Sequence of chain 1.A:
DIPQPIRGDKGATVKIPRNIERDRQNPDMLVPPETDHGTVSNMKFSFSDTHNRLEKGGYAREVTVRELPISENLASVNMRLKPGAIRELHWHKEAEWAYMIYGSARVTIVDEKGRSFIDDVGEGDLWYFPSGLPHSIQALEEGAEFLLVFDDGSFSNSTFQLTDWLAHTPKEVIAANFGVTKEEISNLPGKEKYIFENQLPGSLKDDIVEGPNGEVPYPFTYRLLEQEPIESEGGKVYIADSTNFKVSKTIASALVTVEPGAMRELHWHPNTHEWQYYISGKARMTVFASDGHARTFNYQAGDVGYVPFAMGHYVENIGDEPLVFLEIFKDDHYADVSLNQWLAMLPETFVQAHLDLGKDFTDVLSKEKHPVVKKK

Binding-site contacts:
Ligand atom O4 contacts residue HIS95 of chain 1.A at 3.7 Å.
Ligand atom O1 contacts residue ARG92 of chain 1.A at 3.3 Å (salt-bridge).
Ligand atom C1 contacts residue ARG92 of chain 1.A at 3.5 Å.
Ligand atom O2 contacts residue HIS97 of chain 1.A at 2.4 Å (h-bond).
Ligand atom O1 contacts residue HIS95 of chain 1.A at 4.3 Å.
Ligand atom C2 contacts residue CO1 of chain 1.B at 2.8 Å.
Ligand atom O2 contacts residue PHE155 of chain 1.A at 3.9 Å.
Ligand atom O1 contacts residue THR164 of chain 1.A at 3.4 Å (h-bond).
Ligand atom O3 contacts residue TYR199 of chain 1.A at 3.7 Å.
Ligand atom C2 contacts residue HIS95 of chain 1.A at 3.3 Å.
Ligand atom C1 contacts residue PHE155 of chain 1.A at 4.1 Å (hydrophobic).
Ligand atom C1 contacts residue CO1 of chain 1.B at 4.1 Å.
Ligand atom O4 contacts residue PHE155 of chain 1.A at 4.5 Å.
Ligand atom O1 contacts residue CO1 of chain 1.B at 4.3 Å.
Ligand atom C2 contacts residue LEU153 of chain 1.A at 4.2 Å (hydrophobic).
Ligand atom C2 contacts residue GLU101 of chain 1.A at 3.5 Å.
Ligand atom O2 contacts residue HIS95 of chain 1.A at 2.6 Å (h-bond).
Ligand atom O1 contacts residue ASN162 of chain 1.A at 4.4 Å.
Ligand atom O1 contacts residue HIS97 of chain 1.A at 3.6 Å.
Ligand atom C2 contacts residue PHE155 of chain 1.A at 4.0 Å (hydrophobic).
Ligand atom O3 contacts residue ARG92 of chain 1.A at 3.7 Å.
Ligand atom O4 contacts residue ILE142 of chain 1.A at 4.1 Å.
Ligand atom O2 contacts residue HIS140 of chain 1.A at 3.7 Å.
Ligand atom C2 contacts residue HIS97 of chain 1.A at 3.5 Å.
Ligand atom O1 contacts residue PHE160 of chain 1.A at 4.0 Å.
Ligand atom O2 contacts residue ARG92 of chain 1.A at 4.3 Å.
Ligand atom O4 contacts residue LEU153 of chain 1.A at 3.5 Å.
Ligand atom O4 contacts residue ARG92 of chain 1.A at 4.0 Å.
Ligand atom C2 contacts residue ARG92 of chain 1.A at 4.0 Å.
Ligand atom O3 contacts residue MET84 of chain 1.A at 3.6 Å.
Ligand atom O4 contacts residue CO1 of chain 1.B at 3.4 Å.
Ligand atom O4 contacts residue MET84 of chain 1.A at 4.3 Å.
Ligand atom C1 contacts residue HIS95 of chain 1.A at 4.2 Å.
Ligand atom O3 contacts residue LEU153 of chain 1.A at 4.4 Å.
Ligand atom O4 contacts residue GLU101 of chain 1.A at 3.7 Å.
Ligand atom O1 contacts residue PHE155 of chain 1.A at 4.4 Å.
Ligand atom O2 contacts residue CO1 of chain 1.B at 1.7 Å.
Ligand atom C1 contacts residue HIS97 of chain 1.A at 4.0 Å.
Ligand atom O2 contacts residue GLU101 of chain 1.A at 2.7 Å (salt-bridge).

This small molecule binds to this protein.
Small molecule (SMILES): O=C([O-])C(=O)[O-]